Sequence of chain 1.A:
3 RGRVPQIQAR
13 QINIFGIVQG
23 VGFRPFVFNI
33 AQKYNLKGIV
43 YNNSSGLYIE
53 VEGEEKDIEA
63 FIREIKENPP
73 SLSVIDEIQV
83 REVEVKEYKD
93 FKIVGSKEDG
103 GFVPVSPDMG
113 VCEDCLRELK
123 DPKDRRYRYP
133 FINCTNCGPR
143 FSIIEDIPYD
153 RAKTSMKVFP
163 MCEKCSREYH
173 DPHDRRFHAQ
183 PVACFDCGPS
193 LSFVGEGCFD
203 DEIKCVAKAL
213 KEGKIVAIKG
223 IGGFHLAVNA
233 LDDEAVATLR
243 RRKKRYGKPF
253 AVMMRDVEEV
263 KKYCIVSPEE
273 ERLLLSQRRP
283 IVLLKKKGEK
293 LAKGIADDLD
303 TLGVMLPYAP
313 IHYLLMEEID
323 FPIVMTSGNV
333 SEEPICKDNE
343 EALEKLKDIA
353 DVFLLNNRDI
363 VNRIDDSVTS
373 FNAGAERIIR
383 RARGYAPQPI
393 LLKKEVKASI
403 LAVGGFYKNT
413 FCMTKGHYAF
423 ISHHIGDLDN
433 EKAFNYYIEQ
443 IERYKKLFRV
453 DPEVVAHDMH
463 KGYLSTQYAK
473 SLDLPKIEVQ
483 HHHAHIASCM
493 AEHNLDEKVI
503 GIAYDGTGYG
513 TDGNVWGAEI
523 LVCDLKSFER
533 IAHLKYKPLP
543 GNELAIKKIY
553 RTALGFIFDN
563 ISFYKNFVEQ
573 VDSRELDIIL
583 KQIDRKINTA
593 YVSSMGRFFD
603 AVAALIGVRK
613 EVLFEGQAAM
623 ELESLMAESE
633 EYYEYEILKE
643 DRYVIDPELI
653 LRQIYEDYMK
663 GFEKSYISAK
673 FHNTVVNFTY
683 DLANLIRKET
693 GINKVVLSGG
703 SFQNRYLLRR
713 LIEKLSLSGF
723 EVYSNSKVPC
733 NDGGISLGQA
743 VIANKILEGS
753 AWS

Binding-site contacts:
Ligand atom O1B contacts residue MG1 of chain 1.G at 2.0 Å.
Ligand atom O4' contacts residue VAL370 of chain 1.A at 3.7 Å.
Ligand atom PA contacts residue MG1 of chain 1.G at 3.2 Å.
Ligand atom O3G contacts residue GLU334 of chain 1.A at 2.7 Å (salt-bridge).
Ligand atom O2G contacts residue LYS245 of chain 1.A at 3.6 Å.
Ligand atom O2B contacts residue LYS250 of chain 1.A at 2.8 Å (salt-bridge).
Ligand atom O3' contacts residue ARG382 of chain 1.A at 3.1 Å (salt-bridge).
Ligand atom O3B contacts residue MG1 of chain 1.G at 3.3 Å.
Ligand atom O2G contacts residue SER333 of chain 1.A at 3.7 Å.
Ligand atom O2' contacts residue PRO251 of chain 1.A at 3.7 Å.
Ligand atom C2' contacts residue PRO251 of chain 1.A at 3.6 Å (hydrophobic).
Ligand atom O1G contacts residue ASN331 of chain 1.A at 3.1 Å (h-bond).
Ligand atom O3B contacts residue LYS250 of chain 1.A at 3.4 Å (salt-bridge).
Ligand atom C6 contacts residue LEU285 of chain 1.A at 3.7 Å (hydrophobic).
Ligand atom C3A contacts residue ARG247 of chain 1.A at 3.0 Å.
Ligand atom O5' contacts residue ARG382 of chain 1.A at 3.4 Å (salt-bridge).
Ligand atom O1G contacts residue LYS245 of chain 1.A at 3.0 Å (salt-bridge).
Ligand atom C3A contacts residue MG1 of chain 1.G at 3.2 Å.
Ligand atom O1G contacts residue SER329 of chain 1.A at 3.0 Å (h-bond).
Ligand atom PA contacts residue THR328 of chain 1.A at 3.5 Å.
Ligand atom C5 contacts residue PRO251 of chain 1.A at 3.3 Å (hydrophobic).
Ligand atom O2A contacts residue THR328 of chain 1.A at 3.5 Å (h-bond).
Ligand atom N1 contacts residue THR303 of chain 1.A at 3.5 Å (h-bond).
Ligand atom N6 contacts residue THR303 of chain 1.A at 3.1 Å (h-bond).
Ligand atom N7 contacts residue PRO251 of chain 1.A at 3.5 Å.
Ligand atom C8 contacts residue PRO251 of chain 1.A at 3.3 Å (hydrophobic).
Ligand atom PA contacts residue ARG247 of chain 1.A at 3.6 Å.
Ligand atom O2G contacts residue ARG247 of chain 1.A at 3.3 Å.
Ligand atom O1B contacts residue ARG382 of chain 1.A at 3.1 Å (salt-bridge).
Ligand atom N6 contacts residue GLY305 of chain 1.A at 3.7 Å.
Ligand atom C2 contacts residue LEU285 of chain 1.A at 3.6 Å (hydrophobic).
Ligand atom O1A contacts residue THR328 of chain 1.A at 2.6 Å (h-bond).
Ligand atom O2A contacts residue SER329 of chain 1.A at 3.0 Å (h-bond).
Ligand atom O2A contacts residue MG1 of chain 1.G at 2.2 Å.
Ligand atom PG contacts residue MG1 of chain 1.G at 3.3 Å.
Ligand atom C4 contacts residue PRO251 of chain 1.A at 3.5 Å (hydrophobic).
Ligand atom O1A contacts residue ARG247 of chain 1.A at 2.9 Å (salt-bridge).
Ligand atom O1G contacts residue MG1 of chain 1.G at 2.1 Å.
Ligand atom O2B contacts residue ARG382 of chain 1.A at 3.0 Å (salt-bridge).
Ligand atom PB contacts residue MG1 of chain 1.G at 2.9 Å.

This protein binds this small molecule.
Small molecule (SMILES): Nc1ncnc2c1ncn2[C@@H]1O[C@H](CO[P](=O)(O)C[P](=O)(O)OP(=O)(O)O)[C@@H](O)[C@H]1O